Binding-site contacts:
Ligand atom C4 contacts residue ASP241 of chain 1.A at 4.3 Å.
Ligand atom F contacts residue LYS242 of chain 1.A at 3.6 Å.
Ligand atom C4 contacts residue THR240 of chain 1.A at 4.0 Å.
Ligand atom C10 contacts residue TYR139 of chain 1.A at 3.6 Å (hydrophobic).
Ligand atom C10 contacts residue LYS242 of chain 1.A at 3.7 Å.
Ligand atom C3 contacts residue LYS242 of chain 1.A at 4.4 Å.
Ligand atom C9 contacts residue LYS242 of chain 1.A at 3.4 Å.
Ligand atom C10 contacts residue ALA227 of chain 1.A at 4.4 Å (hydrophobic).
Ligand atom C9 contacts residue TYR139 of chain 1.A at 3.9 Å (hydrophobic).
Ligand atom C4 contacts residue LYS228 of chain 1.A at 4.0 Å.
Ligand atom C11 contacts residue ASP241 of chain 1.A at 3.7 Å.
Ligand atom O contacts residue GLN244 of chain 1.A at 4.0 Å.
Ligand atom C11 contacts residue ASN226 of chain 1.A at 4.1 Å.
Ligand atom C1 contacts residue GLN244 of chain 1.A at 4.4 Å.
Ligand atom C4 contacts residue TYR139 of chain 1.A at 3.5 Å (hydrophobic).
Ligand atom N1 contacts residue ASP241 of chain 1.A at 4.0 Å.
Ligand atom C3 contacts residue ASP241 of chain 1.A at 3.5 Å.
Ligand atom C10 contacts residue ASP241 of chain 1.A at 4.2 Å.
Ligand atom F contacts residue ASN226 of chain 1.A at 2.8 Å.
Ligand atom C6 contacts residue TYR139 of chain 1.A at 3.2 Å (hydrophobic).
Ligand atom C8 contacts residue TYR139 of chain 1.A at 3.8 Å (hydrophobic).
Ligand atom O1 contacts residue THR240 of chain 1.A at 3.8 Å.
Ligand atom C10 contacts residue ASN226 of chain 1.A at 3.2 Å.
Ligand atom N contacts residue THR240 of chain 1.A at 4.3 Å.
Ligand atom C7 contacts residue LYS242 of chain 1.A at 4.0 Å.
Ligand atom C6 contacts residue ASP241 of chain 1.A at 3.9 Å.
Ligand atom C3 contacts residue GLN244 of chain 1.A at 4.2 Å.
Ligand atom C8 contacts residue LYS242 of chain 1.A at 3.6 Å.
Ligand atom C2 contacts residue GLN244 of chain 1.A at 3.9 Å.
Ligand atom C11 contacts residue TYR139 of chain 1.A at 3.4 Å (hydrophobic).
Ligand atom C1 contacts residue THR240 of chain 1.A at 4.1 Å.
Ligand atom C6 contacts residue LYS242 of chain 1.A at 3.9 Å.
Ligand atom C7 contacts residue TYR139 of chain 1.A at 3.3 Å (hydrophobic).
Ligand atom C5 contacts residue LYS228 of chain 1.A at 4.1 Å.
Ligand atom C5 contacts residue TYR139 of chain 1.A at 3.8 Å (hydrophobic).
Ligand atom N1 contacts residue TYR139 of chain 1.A at 3.4 Å.
Ligand atom C11 contacts residue ALA227 of chain 1.A at 4.4 Å (hydrophobic).
Ligand atom C9 contacts residue ASN226 of chain 1.A at 4.0 Å.
Ligand atom C11 contacts residue LYS242 of chain 1.A at 3.8 Å.
Ligand atom C11 contacts residue THR240 of chain 1.A at 4.0 Å.

This protein binds this small molecule.
Small molecule (SMILES): COC(=O)N1CCN(c2ccc(F)cc2)CC1

Sequence of chain 1.A:
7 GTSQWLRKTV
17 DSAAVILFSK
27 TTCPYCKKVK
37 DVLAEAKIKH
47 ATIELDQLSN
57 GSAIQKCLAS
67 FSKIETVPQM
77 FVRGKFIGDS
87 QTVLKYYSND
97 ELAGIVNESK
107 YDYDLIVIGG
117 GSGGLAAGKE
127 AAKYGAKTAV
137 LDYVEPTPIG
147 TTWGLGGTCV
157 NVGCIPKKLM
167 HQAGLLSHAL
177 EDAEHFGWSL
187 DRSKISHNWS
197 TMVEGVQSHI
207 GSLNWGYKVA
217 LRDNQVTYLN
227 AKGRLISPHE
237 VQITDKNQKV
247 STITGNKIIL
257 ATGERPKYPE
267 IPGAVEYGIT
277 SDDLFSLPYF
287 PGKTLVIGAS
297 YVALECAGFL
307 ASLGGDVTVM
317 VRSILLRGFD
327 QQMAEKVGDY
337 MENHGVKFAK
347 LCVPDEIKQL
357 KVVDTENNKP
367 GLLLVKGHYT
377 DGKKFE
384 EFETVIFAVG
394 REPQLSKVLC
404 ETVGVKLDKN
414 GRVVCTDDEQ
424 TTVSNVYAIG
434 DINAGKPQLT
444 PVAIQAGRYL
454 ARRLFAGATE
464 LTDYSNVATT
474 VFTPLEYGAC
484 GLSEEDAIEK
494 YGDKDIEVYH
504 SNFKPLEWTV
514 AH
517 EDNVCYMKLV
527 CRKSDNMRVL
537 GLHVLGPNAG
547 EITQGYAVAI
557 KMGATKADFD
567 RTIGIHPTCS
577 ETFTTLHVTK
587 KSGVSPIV